Sequence of chain 1.A:
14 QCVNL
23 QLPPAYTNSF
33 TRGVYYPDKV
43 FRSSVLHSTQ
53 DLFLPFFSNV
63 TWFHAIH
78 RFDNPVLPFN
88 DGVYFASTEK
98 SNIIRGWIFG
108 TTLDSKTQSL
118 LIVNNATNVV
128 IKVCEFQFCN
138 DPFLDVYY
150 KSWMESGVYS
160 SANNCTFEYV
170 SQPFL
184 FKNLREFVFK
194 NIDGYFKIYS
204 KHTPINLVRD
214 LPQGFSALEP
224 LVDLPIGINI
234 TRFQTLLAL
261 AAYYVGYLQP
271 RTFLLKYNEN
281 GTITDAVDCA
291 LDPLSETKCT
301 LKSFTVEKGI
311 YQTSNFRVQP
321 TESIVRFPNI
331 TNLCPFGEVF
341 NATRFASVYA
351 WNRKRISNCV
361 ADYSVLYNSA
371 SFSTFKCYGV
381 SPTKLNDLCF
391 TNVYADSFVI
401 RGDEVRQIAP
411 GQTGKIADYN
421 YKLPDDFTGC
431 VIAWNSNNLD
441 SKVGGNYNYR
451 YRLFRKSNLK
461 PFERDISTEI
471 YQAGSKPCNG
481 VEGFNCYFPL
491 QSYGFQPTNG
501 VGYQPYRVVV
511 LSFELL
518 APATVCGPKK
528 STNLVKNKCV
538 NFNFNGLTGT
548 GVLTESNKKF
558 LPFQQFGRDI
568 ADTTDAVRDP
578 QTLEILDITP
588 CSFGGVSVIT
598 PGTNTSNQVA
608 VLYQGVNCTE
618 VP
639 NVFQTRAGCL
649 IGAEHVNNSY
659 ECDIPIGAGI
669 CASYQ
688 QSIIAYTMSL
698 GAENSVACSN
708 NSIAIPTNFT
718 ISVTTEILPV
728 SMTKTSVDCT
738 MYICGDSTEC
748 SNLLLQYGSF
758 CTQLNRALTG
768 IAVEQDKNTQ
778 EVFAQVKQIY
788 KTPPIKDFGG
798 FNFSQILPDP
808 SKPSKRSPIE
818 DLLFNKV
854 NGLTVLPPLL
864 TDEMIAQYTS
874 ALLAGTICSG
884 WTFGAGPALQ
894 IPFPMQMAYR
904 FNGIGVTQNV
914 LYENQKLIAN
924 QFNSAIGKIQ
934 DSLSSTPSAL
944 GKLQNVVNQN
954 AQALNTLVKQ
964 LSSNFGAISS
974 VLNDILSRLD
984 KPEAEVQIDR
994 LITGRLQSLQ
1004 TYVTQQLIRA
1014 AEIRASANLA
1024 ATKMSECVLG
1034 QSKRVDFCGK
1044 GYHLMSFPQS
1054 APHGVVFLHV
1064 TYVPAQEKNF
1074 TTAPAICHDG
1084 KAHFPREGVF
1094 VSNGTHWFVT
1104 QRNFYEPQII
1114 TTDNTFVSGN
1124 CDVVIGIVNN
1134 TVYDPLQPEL

Binding-site contacts:
Ligand atom C3 contacts residue ASN601 of chain 1.A at 3.8 Å.
Ligand atom C5 contacts residue ASN601 of chain 1.A at 3.7 Å.
Ligand atom N2 contacts residue ASN601 of chain 1.A at 2.9 Å (h-bond).
Ligand atom C7 contacts residue ASN601 of chain 1.A at 3.3 Å.
Ligand atom C2 contacts residue ASN601 of chain 1.A at 2.5 Å.
Ligand atom O5 contacts residue ASN601 of chain 1.A at 2.4 Å (h-bond).
Ligand atom O7 contacts residue ASN601 of chain 1.A at 3.4 Å (h-bond).
Ligand atom C8 contacts residue ASN601 of chain 1.A at 4.5 Å.
Ligand atom O6 contacts residue ASN601 of chain 1.A at 4.4 Å.
Ligand atom C4 contacts residue ASN601 of chain 1.A at 4.3 Å.
Ligand atom C1 contacts residue ASN601 of chain 1.A at 1.5 Å.

A protein and the small-molecule ligand that binds it are described below.
Small molecule (SMILES): CC(=O)N[C@@H]1[C@@H](O)[C@H](O)[C@@H](CO)O[C@H]1O